A protein and the small-molecule ligand that binds it are described below.
Small molecule (SMILES): COc1cc(-c2cncc(-c3ccc(C4CCN(C)CC4)cc3)c2C)cc(OC)c1OC

Sequence of chain 1.A:
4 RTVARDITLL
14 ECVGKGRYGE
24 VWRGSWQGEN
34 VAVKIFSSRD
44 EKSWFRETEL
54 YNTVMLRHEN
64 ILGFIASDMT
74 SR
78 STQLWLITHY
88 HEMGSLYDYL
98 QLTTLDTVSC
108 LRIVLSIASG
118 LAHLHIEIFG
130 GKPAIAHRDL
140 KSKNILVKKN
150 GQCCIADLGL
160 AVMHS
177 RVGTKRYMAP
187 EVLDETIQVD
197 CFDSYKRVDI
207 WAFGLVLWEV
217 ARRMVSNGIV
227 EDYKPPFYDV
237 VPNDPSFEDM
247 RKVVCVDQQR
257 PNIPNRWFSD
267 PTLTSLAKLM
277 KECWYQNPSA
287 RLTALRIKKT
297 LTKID

Binding-site contacts:
Ligand atom C26 contacts residue ARG8 of chain 1.A at 3.9 Å.
Ligand atom C23 contacts residue LU81 of chain 1.J at 4.1 Å.
Ligand atom C11 contacts residue LU81 of chain 1.J at 3.5 Å.
Ligand atom C29 contacts residue ARG8 of chain 1.A at 3.5 Å.
Ligand atom C22 contacts residue ARG4 of chain 1.A at 3.7 Å.
Ligand atom C07 contacts residue ALA7 of chain 1.A at 3.3 Å (hydrophobic).
Ligand atom C21 contacts residue EDO1 of chain 1.O at 3.9 Å.
Ligand atom C06 contacts residue VAL6 of chain 1.A at 3.7 Å (hydrophobic).
Ligand atom C04 contacts residue ALA7 of chain 1.A at 3.7 Å (hydrophobic).
Ligand atom C12 contacts residue LU81 of chain 1.J at 3.5 Å.
Ligand atom C17 contacts residue LU81 of chain 1.J at 3.8 Å.
Ligand atom C30 contacts residue ARG8 of chain 1.A at 3.9 Å.
Ligand atom C16 contacts residue LU81 of chain 1.J at 3.9 Å.
Ligand atom C07 contacts residue TRP29 of chain 1.A at 3.9 Å (hydrophobic).
Ligand atom C32 contacts residue ILE84 of chain 1.A at 4.0 Å (hydrophobic).
Ligand atom C26 contacts residue VAL6 of chain 1.A at 3.6 Å (hydrophobic).
Ligand atom N08 contacts residue VAL6 of chain 1.A at 3.9 Å.
Ligand atom C03 contacts residue ALA7 of chain 1.A at 4.2 Å (hydrophobic).
Ligand atom C09 contacts residue LU81 of chain 1.J at 3.5 Å.
Ligand atom C20 contacts residue EDO1 of chain 1.O at 4.0 Å.
Ligand atom C13 contacts residue LU81 of chain 1.J at 3.4 Å.
Ligand atom O28 contacts residue ARG8 of chain 1.A at 3.0 Å (salt-bridge).
Ligand atom C04 contacts residue TRP29 of chain 1.A at 4.1 Å (hydrophobic).
Ligand atom N08 contacts residue ALA7 of chain 1.A at 3.9 Å.
Ligand atom C01 contacts residue TRP29 of chain 1.A at 3.7 Å (hydrophobic).
Ligand atom C07 contacts residue VAL6 of chain 1.A at 3.5 Å (hydrophobic).
Ligand atom C14 contacts residue LU81 of chain 1.J at 4.1 Å.
Ligand atom C27 contacts residue ARG8 of chain 1.A at 3.5 Å.
Ligand atom C05 contacts residue ALA7 of chain 1.A at 3.9 Å (hydrophobic).
Ligand atom C32 contacts residue ALA69 of chain 1.A at 3.6 Å (hydrophobic).
Ligand atom C23 contacts residue ARG4 of chain 1.A at 4.2 Å.
Ligand atom C05 contacts residue VAL6 of chain 1.A at 4.1 Å (hydrophobic).
Ligand atom C16 contacts residue ARG4 of chain 1.A at 3.8 Å.
Ligand atom O31 contacts residue ARG8 of chain 1.A at 4.1 Å.
Ligand atom C10 contacts residue LU81 of chain 1.J at 3.8 Å.
Ligand atom C15 contacts residue LU81 of chain 1.J at 4.0 Å.
Ligand atom C22 contacts residue EDO1 of chain 1.O at 3.8 Å.
Ligand atom O02 contacts residue TRP29 of chain 1.A at 4.2 Å.
Ligand atom C24 contacts residue VAL6 of chain 1.A at 4.1 Å (hydrophobic).
Ligand atom N18 contacts residue EDO1 of chain 1.O at 3.9 Å.